A protein and the small-molecule ligand that binds it are described below.
Small molecule (SMILES): CC(=O)N[C@@H]1[C@@H](O)[C@H](O)[C@@H](CO)O[C@H]1O

Binding-site contacts:
Ligand atom O5 contacts residue ASN271 of chain 1.E at 2.4 Å (h-bond).
Ligand atom O6 contacts residue ILE292 of chain 1.E at 4.0 Å.
Ligand atom C1 contacts residue ASN271 of chain 1.E at 1.4 Å.
Ligand atom C6 contacts residue ILE292 of chain 1.E at 4.0 Å (hydrophobic).
Ligand atom C4 contacts residue ASN271 of chain 1.E at 4.2 Å.
Ligand atom C2 contacts residue ASN271 of chain 1.E at 2.5 Å.
Ligand atom C5 contacts residue ILE292 of chain 1.E at 4.4 Å (hydrophobic).
Ligand atom C7 contacts residue ASN271 of chain 1.E at 3.3 Å.
Ligand atom O7 contacts residue ASN271 of chain 1.E at 3.2 Å (h-bond).
Ligand atom C3 contacts residue ASN271 of chain 1.E at 3.8 Å.
Ligand atom C8 contacts residue ASN271 of chain 1.E at 4.4 Å.
Ligand atom O5 contacts residue ILE292 of chain 1.E at 3.7 Å.
Ligand atom C8 contacts residue VAL410 of chain 1.E at 3.9 Å (hydrophobic).
Ligand atom N2 contacts residue ASN271 of chain 1.E at 2.9 Å (h-bond).
Ligand atom C5 contacts residue ASN271 of chain 1.E at 3.7 Å.

Sequence of chain 1.E:
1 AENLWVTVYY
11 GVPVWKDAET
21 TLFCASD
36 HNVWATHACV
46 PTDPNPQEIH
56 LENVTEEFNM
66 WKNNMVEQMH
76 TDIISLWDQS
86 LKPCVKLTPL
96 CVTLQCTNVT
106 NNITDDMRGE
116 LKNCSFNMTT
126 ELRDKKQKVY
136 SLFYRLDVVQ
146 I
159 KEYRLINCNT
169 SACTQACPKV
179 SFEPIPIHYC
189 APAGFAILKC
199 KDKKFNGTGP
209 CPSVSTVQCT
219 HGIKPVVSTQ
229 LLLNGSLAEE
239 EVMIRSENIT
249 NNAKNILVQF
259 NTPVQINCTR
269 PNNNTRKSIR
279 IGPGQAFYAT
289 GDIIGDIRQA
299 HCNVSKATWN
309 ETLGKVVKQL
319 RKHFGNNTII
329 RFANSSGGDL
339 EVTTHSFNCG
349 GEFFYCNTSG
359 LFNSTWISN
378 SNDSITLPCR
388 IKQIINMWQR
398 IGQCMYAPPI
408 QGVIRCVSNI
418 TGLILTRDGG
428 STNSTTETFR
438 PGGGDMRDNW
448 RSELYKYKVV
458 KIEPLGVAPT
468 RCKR